Binding-site contacts:
Ligand atom O4 contacts residue LEU151 of chain 29.B at 3.7 Å.
Ligand atom O7 contacts residue ASN87 of chain 29.B at 3.9 Å.
Ligand atom C6 contacts residue LEU151 of chain 29.B at 3.8 Å (hydrophobic).
Ligand atom C4 contacts residue LEU151 of chain 29.B at 4.4 Å (hydrophobic).
Ligand atom C3 contacts residue ASN87 of chain 29.B at 3.7 Å.
Ligand atom C5 contacts residue LEU151 of chain 29.B at 4.1 Å (hydrophobic).
Ligand atom O5 contacts residue SER89 of chain 29.B at 4.1 Å.
Ligand atom O6 contacts residue LEU151 of chain 29.B at 3.4 Å.
Ligand atom C7 contacts residue ASN87 of chain 29.B at 3.6 Å.
Ligand atom O5 contacts residue SER79 of chain 29.B at 4.4 Å.
Ligand atom C5 contacts residue ASN87 of chain 29.B at 3.7 Å.
Ligand atom C5 contacts residue SER89 of chain 29.B at 4.3 Å.
Ligand atom C1 contacts residue SER89 of chain 29.B at 4.5 Å.
Ligand atom O7 contacts residue ASP85 of chain 29.B at 4.3 Å.
Ligand atom C4 contacts residue ASN87 of chain 29.B at 4.2 Å.
Ligand atom C1 contacts residue ASN87 of chain 29.B at 1.4 Å.
Ligand atom O5 contacts residue ASN87 of chain 29.B at 2.3 Å (h-bond).
Ligand atom C2 contacts residue ASN87 of chain 29.B at 2.4 Å.
Ligand atom N2 contacts residue ASN87 of chain 29.B at 2.9 Å (h-bond).

Sequence of chain 29.B:
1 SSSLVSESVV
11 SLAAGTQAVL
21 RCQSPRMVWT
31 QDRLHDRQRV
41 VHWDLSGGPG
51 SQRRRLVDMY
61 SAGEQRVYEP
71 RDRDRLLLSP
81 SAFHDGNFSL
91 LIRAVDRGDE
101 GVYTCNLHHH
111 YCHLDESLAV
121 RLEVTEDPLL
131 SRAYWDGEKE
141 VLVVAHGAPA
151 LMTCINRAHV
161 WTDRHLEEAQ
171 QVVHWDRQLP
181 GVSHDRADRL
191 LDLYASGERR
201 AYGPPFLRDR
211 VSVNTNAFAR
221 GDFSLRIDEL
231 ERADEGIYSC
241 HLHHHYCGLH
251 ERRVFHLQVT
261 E

A protein and the small-molecule ligand that binds it are described below.
Small molecule (SMILES): CC(=O)N[C@@H]1[C@@H](O)[C@H](O)[C@@H](CO)O[C@H]1O